Sequence of chain 1.A:
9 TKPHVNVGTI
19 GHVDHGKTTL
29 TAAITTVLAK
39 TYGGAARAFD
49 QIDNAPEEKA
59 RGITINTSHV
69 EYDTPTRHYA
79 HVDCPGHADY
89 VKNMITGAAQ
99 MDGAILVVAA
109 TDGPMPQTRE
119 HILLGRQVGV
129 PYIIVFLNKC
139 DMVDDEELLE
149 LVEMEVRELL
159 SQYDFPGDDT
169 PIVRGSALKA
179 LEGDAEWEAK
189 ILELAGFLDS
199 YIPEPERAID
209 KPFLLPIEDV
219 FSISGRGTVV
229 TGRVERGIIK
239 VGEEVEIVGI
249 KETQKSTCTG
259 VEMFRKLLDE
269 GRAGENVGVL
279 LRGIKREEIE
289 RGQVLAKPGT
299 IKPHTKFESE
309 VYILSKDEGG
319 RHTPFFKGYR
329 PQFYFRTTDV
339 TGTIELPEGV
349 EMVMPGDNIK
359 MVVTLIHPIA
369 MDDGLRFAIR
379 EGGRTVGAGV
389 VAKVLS

Binding-site contacts:
Ligand atom O2A contacts residue THR27 of chain 1.A at 2.9 Å (h-bond).
Ligand atom O6 contacts residue ALA175 of chain 1.A at 3.0 Å (h-bond).
Ligand atom O1B contacts residue LYS25 of chain 1.A at 2.5 Å (salt-bridge).
Ligand atom O6 contacts residue ASP139 of chain 1.A at 3.5 Å (salt-bridge).
Ligand atom C6 contacts residue LYS137 of chain 1.A at 3.6 Å.
Ligand atom O1B contacts residue HIS23 of chain 1.A at 3.3 Å (h-bond).
Ligand atom O6 contacts residue LYS137 of chain 1.A at 3.4 Å (salt-bridge).
Ligand atom O4' contacts residue LYS137 of chain 1.A at 3.4 Å (salt-bridge).
Ligand atom N3B contacts residue MG1 of chain 1.D at 3.4 Å.
Ligand atom O2B contacts residue THR26 of chain 1.A at 2.9 Å (h-bond).
Ligand atom O2A contacts residue THR26 of chain 1.A at 3.3 Å (h-bond).
Ligand atom O2G contacts residue VAL21 of chain 1.A at 3.3 Å.
Ligand atom O3A contacts residue GLY24 of chain 1.A at 3.1 Å (h-bond).
Ligand atom C2 contacts residue ASP139 of chain 1.A at 3.6 Å.
Ligand atom C8 contacts residue THR27 of chain 1.A at 3.6 Å.
Ligand atom O2G contacts residue ASP22 of chain 1.A at 3.2 Å (salt-bridge).
Ligand atom C6 contacts residue LEU176 of chain 1.A at 3.5 Å (hydrophobic).
Ligand atom O2B contacts residue MG1 of chain 1.D at 2.1 Å.
Ligand atom O1B contacts residue GLY24 of chain 1.A at 3.2 Å (h-bond).
Ligand atom O6 contacts residue ASN136 of chain 1.A at 2.9 Å (h-bond).
Ligand atom N7 contacts residue ASN136 of chain 1.A at 3.0 Å (h-bond).
Ligand atom O6 contacts residue SER174 of chain 1.A at 3.1 Å (h-bond).
Ligand atom O3G contacts residue MG1 of chain 1.D at 2.0 Å.
Ligand atom PB contacts residue LYS25 of chain 1.A at 3.5 Å.
Ligand atom O2G contacts residue LYS25 of chain 1.A at 2.6 Å (salt-bridge).
Ligand atom PB contacts residue MG1 of chain 1.D at 3.2 Å.
Ligand atom N2 contacts residue MET140 of chain 1.A at 3.5 Å.
Ligand atom C5 contacts residue LEU176 of chain 1.A at 3.5 Å (hydrophobic).
Ligand atom C6 contacts residue ASP139 of chain 1.A at 3.5 Å.
Ligand atom O5' contacts residue THR27 of chain 1.A at 3.6 Å (h-bond).
Ligand atom O6 contacts residue LEU176 of chain 1.A at 3.3 Å (h-bond).
Ligand atom O2A contacts residue GLY24 of chain 1.A at 3.3 Å.
Ligand atom PG contacts residue MG1 of chain 1.D at 3.2 Å.
Ligand atom O1B contacts residue ASP22 of chain 1.A at 3.2 Å (salt-bridge).
Ligand atom N3B contacts residue ASP22 of chain 1.A at 3.2 Å (salt-bridge).
Ligand atom C5' contacts residue ASP22 of chain 1.A at 3.5 Å.
Ligand atom N1 contacts residue ASP139 of chain 1.A at 2.7 Å (salt-bridge).
Ligand atom O2B contacts residue LYS25 of chain 1.A at 3.4 Å (salt-bridge).
Ligand atom N2 contacts residue ASP139 of chain 1.A at 2.8 Å (salt-bridge).
Ligand atom O3A contacts residue ASP22 of chain 1.A at 3.4 Å.

A small-molecule ligand and the protein it binds are described below.
Small molecule (SMILES): Nc1nc2c(ncn2[C@@H]2O[C@H](CO[P](=O)(O)O[P](=O)(O)NP(=O)(O)O)[C@@H](O)[C@H]2O)c(=O)[nH]1